Binding-site contacts:
Ligand atom C6 contacts residue LYS388 of chain 1.A at 4.4 Å.
Ligand atom C6 contacts residue ALA244 of chain 1.A at 4.2 Å (hydrophobic).
Ligand atom O7 contacts residue ASN241 of chain 1.A at 3.3 Å (h-bond).
Ligand atom O5 contacts residue TRP384 of chain 1.A at 4.0 Å.
Ligand atom O5 contacts residue ASN241 of chain 1.A at 2.4 Å (h-bond).
Ligand atom C1 contacts residue TRP384 of chain 1.A at 4.1 Å (hydrophobic).
Ligand atom C3 contacts residue TRP384 of chain 1.A at 4.4 Å (hydrophobic).
Ligand atom C1 contacts residue ASN241 of chain 1.A at 1.4 Å.
Ligand atom N2 contacts residue ASN241 of chain 1.A at 3.0 Å (h-bond).
Ligand atom O6 contacts residue LYS388 of chain 1.A at 3.4 Å.
Ligand atom O6 contacts residue ALA244 of chain 1.A at 3.9 Å.
Ligand atom C4 contacts residue TRP384 of chain 1.A at 4.1 Å (hydrophobic).
Ligand atom C3 contacts residue ASN241 of chain 1.A at 3.8 Å.
Ligand atom O6 contacts residue TRP384 of chain 1.A at 3.5 Å.
Ligand atom C1 contacts residue ALA244 of chain 1.A at 4.1 Å (hydrophobic).
Ligand atom O3 contacts residue TRP384 of chain 1.A at 4.4 Å.
Ligand atom C2 contacts residue ASN241 of chain 1.A at 2.5 Å.
Ligand atom O5 contacts residue ALA244 of chain 1.A at 3.4 Å.
Ligand atom C7 contacts residue ASN241 of chain 1.A at 3.3 Å.
Ligand atom C2 contacts residue TRP384 of chain 1.A at 3.7 Å (hydrophobic).
Ligand atom O7 contacts residue TRP384 of chain 1.A at 3.6 Å.
Ligand atom C4 contacts residue ASN241 of chain 1.A at 4.2 Å.
Ligand atom C5 contacts residue ALA244 of chain 1.A at 4.4 Å (hydrophobic).
Ligand atom C5 contacts residue ASN241 of chain 1.A at 3.6 Å.

This protein binds this small molecule.
Small molecule (SMILES): CC(=O)N[C@H]1[C@H](O[C@H]2[C@H](O)[C@@H](NC(C)=O)CO[C@@H]2CO)O[C@H](CO)[C@@H](O[C@H]2O[C@H](CO)[C@@H](O)[C@H](O)[C@@H]2O)[C@@H]1O

Sequence of chain 1.A:
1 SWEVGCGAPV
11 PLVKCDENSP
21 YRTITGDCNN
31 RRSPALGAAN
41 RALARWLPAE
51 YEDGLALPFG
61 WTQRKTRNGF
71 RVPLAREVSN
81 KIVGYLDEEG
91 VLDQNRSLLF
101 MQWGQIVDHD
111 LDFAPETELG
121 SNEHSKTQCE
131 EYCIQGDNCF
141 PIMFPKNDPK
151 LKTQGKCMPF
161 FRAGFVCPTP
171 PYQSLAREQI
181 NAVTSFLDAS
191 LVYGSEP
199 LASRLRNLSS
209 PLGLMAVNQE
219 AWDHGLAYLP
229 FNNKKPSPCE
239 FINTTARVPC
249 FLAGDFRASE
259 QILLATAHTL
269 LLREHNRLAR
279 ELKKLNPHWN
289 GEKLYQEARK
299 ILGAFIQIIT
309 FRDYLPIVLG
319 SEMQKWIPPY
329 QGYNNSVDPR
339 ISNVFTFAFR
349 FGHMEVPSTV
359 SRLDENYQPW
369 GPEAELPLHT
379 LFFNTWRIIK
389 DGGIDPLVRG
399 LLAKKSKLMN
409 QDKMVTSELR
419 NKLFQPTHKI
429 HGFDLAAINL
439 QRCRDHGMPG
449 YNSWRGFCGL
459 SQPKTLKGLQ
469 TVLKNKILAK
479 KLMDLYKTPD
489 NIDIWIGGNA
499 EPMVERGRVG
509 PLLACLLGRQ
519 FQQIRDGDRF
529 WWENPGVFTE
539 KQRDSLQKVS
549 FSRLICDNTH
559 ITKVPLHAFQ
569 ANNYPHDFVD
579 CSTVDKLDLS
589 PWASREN